Binding-site contacts:
Ligand atom C8 contacts residue ALA168 of chain 1.A at 3.4 Å (hydrophobic).
Ligand atom C3 contacts residue LYS379 of chain 1.A at 3.7 Å.
Ligand atom O16 contacts residue ALA168 of chain 1.A at 3.5 Å (h-bond).
Ligand atom C4 contacts residue TYR218 of chain 1.A at 3.8 Å (hydrophobic).
Ligand atom C1 contacts residue ARG59 of chain 1.A at 3.6 Å.
Ligand atom N14 contacts residue ALA168 of chain 1.A at 2.8 Å (h-bond).
Ligand atom N11 contacts residue GLU275 of chain 1.A at 2.8 Å (salt-bridge).
Ligand atom N13 contacts residue SER274 of chain 1.A at 2.9 Å (h-bond).
Ligand atom O18 contacts residue SER147 of chain 1.A at 3.0 Å (h-bond).
Ligand atom C1 contacts residue SER274 of chain 1.A at 3.2 Å.
Ligand atom C5 contacts residue TYR218 of chain 1.A at 3.8 Å (hydrophobic).
Ligand atom C10 contacts residue ALA168 of chain 1.A at 3.4 Å (hydrophobic).
Ligand atom O15 contacts residue ALA168 of chain 1.A at 3.5 Å.
Ligand atom O16 contacts residue THR170 of chain 1.A at 2.8 Å (h-bond).
Ligand atom C4 contacts residue SER147 of chain 1.A at 3.4 Å.
Ligand atom N12 contacts residue ARG273 of chain 1.A at 3.3 Å (salt-bridge).
Ligand atom C3 contacts residue ARG63 of chain 1.A at 3.6 Å.
Ligand atom O17 contacts residue ARG63 of chain 1.A at 2.8 Å (salt-bridge).
Ligand atom N11 contacts residue ARG273 of chain 1.A at 3.6 Å.
Ligand atom O17 contacts residue LYS379 of chain 1.A at 3.1 Å (salt-bridge).
Ligand atom N12 contacts residue GLU275 of chain 1.A at 3.6 Å.
Ligand atom O15 contacts residue SER145 of chain 1.A at 3.4 Å.
Ligand atom O16 contacts residue SER147 of chain 1.A at 2.6 Å (h-bond).
Ligand atom O18 contacts residue SER145 of chain 1.A at 3.9 Å.
Ligand atom O18 contacts residue TYR146 of chain 1.A at 3.0 Å.
Ligand atom O15 contacts residue ARG63 of chain 1.A at 2.9 Å (salt-bridge).
Ligand atom C4 contacts residue ALA168 of chain 1.A at 3.8 Å (hydrophobic).
Ligand atom C2 contacts residue SER274 of chain 1.A at 3.8 Å.
Ligand atom N14 contacts residue THR170 of chain 1.A at 3.3 Å (h-bond).
Ligand atom C8 contacts residue SER145 of chain 1.A at 3.3 Å.
Ligand atom C1 contacts residue GLU275 of chain 1.A at 3.4 Å.
Ligand atom O16 contacts residue TYR218 of chain 1.A at 3.7 Å.
Ligand atom N14 contacts residue ASP297 of chain 1.A at 3.1 Å (salt-bridge).
Ligand atom S19 contacts residue GLY298 of chain 1.A at 3.7 Å.
Ligand atom C9 contacts residue TYR146 of chain 1.A at 3.8 Å (hydrophobic).
Ligand atom O16 contacts residue SER169 of chain 1.A at 3.4 Å.
Ligand atom C4 contacts residue SER145 of chain 1.A at 3.8 Å.
Ligand atom C6 contacts residue LYS379 of chain 1.A at 3.8 Å.
Ligand atom C3 contacts residue ALA168 of chain 1.A at 3.8 Å (hydrophobic).
Ligand atom O18 contacts residue TYR218 of chain 1.A at 3.9 Å.

Sequence of chain 1.A:
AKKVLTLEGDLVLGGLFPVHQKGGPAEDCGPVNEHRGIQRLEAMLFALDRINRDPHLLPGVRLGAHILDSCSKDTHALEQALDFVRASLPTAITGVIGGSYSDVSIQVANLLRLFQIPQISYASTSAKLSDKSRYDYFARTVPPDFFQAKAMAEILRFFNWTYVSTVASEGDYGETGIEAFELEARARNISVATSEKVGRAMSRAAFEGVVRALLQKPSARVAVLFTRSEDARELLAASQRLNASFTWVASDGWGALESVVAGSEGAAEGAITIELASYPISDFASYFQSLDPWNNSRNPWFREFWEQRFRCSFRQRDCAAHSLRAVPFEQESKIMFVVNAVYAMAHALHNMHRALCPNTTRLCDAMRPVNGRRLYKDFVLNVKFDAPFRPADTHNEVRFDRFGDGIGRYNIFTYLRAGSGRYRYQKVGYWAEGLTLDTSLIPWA

A small-molecule ligand and the protein it binds are described below.
Small molecule (SMILES): N[C@@]1(C(=O)O)C[C@@H](Sc2nc[nH]n2)[C@H]2[C@H](C(=O)O)[C@H]21